A protein and the small-molecule ligand that binds it are described below.
Small molecule (SMILES): CC(=O)N[C@H]1[C@H](O[C@H]2[C@H](O)[C@@H](NC(C)=O)CO[C@@H]2CO)O[C@H](CO)[C@@H](O)[C@@H]1O

Sequence of chain 1.B:
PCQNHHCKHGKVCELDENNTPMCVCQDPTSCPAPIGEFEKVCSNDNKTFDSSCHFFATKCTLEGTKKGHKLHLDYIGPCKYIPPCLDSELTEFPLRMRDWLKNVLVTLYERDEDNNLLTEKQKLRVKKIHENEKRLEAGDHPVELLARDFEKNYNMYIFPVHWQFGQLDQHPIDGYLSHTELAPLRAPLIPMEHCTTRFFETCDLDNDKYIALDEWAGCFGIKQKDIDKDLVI

Binding-site contacts:
Ligand atom C3 contacts residue LYS80 of chain 1.B at 4.3 Å.
Ligand atom C3 contacts residue TYR81 of chain 1.B at 4.1 Å (hydrophobic).
Ligand atom C6 contacts residue CYS79 of chain 1.B at 3.2 Å (hydrophobic).
Ligand atom C2 contacts residue ASN46 of chain 1.B at 2.5 Å.
Ligand atom C1 contacts residue LYS80 of chain 1.B at 4.5 Å.
Ligand atom C7 contacts residue LYS80 of chain 1.B at 4.1 Å.
Ligand atom O6 contacts residue TYR81 of chain 1.B at 4.4 Å.
Ligand atom C5 contacts residue TYR81 of chain 1.B at 4.4 Å (hydrophobic).
Ligand atom C4 contacts residue TYR81 of chain 1.B at 4.5 Å (hydrophobic).
Ligand atom C3 contacts residue ASN46 of chain 1.B at 3.8 Å.
Ligand atom O7 contacts residue ASN46 of chain 1.B at 3.1 Å (h-bond).
Ligand atom O7 contacts residue CYS79 of chain 1.B at 4.1 Å.
Ligand atom O4 contacts residue LYS80 of chain 1.B at 3.9 Å.
Ligand atom C5 contacts residue LYS80 of chain 1.B at 4.3 Å.
Ligand atom O5 contacts residue CYS79 of chain 1.B at 4.1 Å.
Ligand atom C2 contacts residue TYR81 of chain 1.B at 4.2 Å (hydrophobic).
Ligand atom C6 contacts residue TYR81 of chain 1.B at 4.5 Å (hydrophobic).
Ligand atom O5 contacts residue ASN46 of chain 1.B at 2.4 Å (h-bond).
Ligand atom O7 contacts residue TYR81 of chain 1.B at 3.6 Å.
Ligand atom N2 contacts residue ASN46 of chain 1.B at 2.9 Å (h-bond).
Ligand atom C7 contacts residue TYR81 of chain 1.B at 4.3 Å (hydrophobic).
Ligand atom O7 contacts residue LYS80 of chain 1.B at 3.5 Å.
Ligand atom C8 contacts residue CYS79 of chain 1.B at 3.5 Å (hydrophobic).
Ligand atom C1 contacts residue TYR81 of chain 1.B at 4.1 Å (hydrophobic).
Ligand atom N2 contacts residue CYS79 of chain 1.B at 4.4 Å.
Ligand atom O4 contacts residue CYS79 of chain 1.B at 4.4 Å.
Ligand atom C4 contacts residue ASN46 of chain 1.B at 4.2 Å.
Ligand atom C7 contacts residue ASN46 of chain 1.B at 3.2 Å.
Ligand atom C1 contacts residue ASN46 of chain 1.B at 1.4 Å.
Ligand atom C5 contacts residue ASN46 of chain 1.B at 3.6 Å.
Ligand atom C8 contacts residue ASN46 of chain 1.B at 4.3 Å.
Ligand atom O4 contacts residue TYR81 of chain 1.B at 3.6 Å (h-bond).
Ligand atom O5 contacts residue TYR81 of chain 1.B at 3.6 Å.
Ligand atom C7 contacts residue CYS79 of chain 1.B at 3.8 Å (hydrophobic).
Ligand atom C5 contacts residue CYS79 of chain 1.B at 3.6 Å (hydrophobic).
Ligand atom O3 contacts residue TYR81 of chain 1.B at 4.3 Å.